The small molecule below binds the protein below.
Small molecule (SMILES): CC(=O)N[C@@H]1[C@@H](O)[C@H](O)[C@@H](CO)O[C@H]1O

Sequence of chain 1.C:
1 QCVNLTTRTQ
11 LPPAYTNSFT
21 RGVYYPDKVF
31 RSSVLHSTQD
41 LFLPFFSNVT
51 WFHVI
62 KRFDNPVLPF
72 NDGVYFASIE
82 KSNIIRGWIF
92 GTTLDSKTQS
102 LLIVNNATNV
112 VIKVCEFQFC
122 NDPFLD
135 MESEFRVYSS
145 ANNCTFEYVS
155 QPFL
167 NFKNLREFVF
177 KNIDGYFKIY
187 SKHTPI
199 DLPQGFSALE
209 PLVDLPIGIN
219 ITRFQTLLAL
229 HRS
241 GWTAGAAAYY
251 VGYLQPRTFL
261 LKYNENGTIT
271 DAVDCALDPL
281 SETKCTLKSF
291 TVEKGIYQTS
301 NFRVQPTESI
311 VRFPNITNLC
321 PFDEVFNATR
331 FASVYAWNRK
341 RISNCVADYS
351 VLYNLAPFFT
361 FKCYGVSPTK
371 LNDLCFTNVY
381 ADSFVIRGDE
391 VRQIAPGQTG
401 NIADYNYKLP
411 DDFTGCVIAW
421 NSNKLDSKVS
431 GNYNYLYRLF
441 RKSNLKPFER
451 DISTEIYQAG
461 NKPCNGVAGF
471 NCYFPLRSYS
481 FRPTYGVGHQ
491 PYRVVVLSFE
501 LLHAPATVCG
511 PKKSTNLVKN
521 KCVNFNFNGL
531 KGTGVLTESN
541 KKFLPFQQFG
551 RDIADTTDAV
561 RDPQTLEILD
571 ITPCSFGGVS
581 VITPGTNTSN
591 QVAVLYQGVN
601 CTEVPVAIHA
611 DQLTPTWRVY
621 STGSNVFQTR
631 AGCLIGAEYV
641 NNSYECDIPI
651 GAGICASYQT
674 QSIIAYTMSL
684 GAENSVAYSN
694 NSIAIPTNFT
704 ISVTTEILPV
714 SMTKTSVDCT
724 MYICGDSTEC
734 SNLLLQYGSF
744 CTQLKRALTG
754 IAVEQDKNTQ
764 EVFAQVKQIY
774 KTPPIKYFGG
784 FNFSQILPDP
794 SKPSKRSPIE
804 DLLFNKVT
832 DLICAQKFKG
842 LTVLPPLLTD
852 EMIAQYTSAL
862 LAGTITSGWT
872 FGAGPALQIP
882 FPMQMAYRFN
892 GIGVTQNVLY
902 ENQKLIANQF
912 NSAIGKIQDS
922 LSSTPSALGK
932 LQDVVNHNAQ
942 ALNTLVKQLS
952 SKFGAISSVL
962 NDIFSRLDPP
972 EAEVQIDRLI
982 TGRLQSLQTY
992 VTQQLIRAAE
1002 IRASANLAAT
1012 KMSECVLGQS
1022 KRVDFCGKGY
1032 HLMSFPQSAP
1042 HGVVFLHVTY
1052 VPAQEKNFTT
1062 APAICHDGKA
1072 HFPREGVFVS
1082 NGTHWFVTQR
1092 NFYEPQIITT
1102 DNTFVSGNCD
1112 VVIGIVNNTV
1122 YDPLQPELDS

Binding-site contacts:
Ligand atom C3 contacts residue ASN600 of chain 1.C at 3.8 Å.
Ligand atom N2 contacts residue ASN600 of chain 1.C at 2.9 Å (h-bond).
Ligand atom C8 contacts residue ASN600 of chain 1.C at 3.8 Å.
Ligand atom C4 contacts residue ASN600 of chain 1.C at 4.2 Å.
Ligand atom C1 contacts residue ASN600 of chain 1.C at 1.4 Å.
Ligand atom C7 contacts residue ASN600 of chain 1.C at 3.3 Å.
Ligand atom C5 contacts residue ASN600 of chain 1.C at 3.7 Å.
Ligand atom O7 contacts residue ASN600 of chain 1.C at 3.3 Å (h-bond).
Ligand atom O5 contacts residue ASN600 of chain 1.C at 2.4 Å (h-bond).
Ligand atom C2 contacts residue ASN600 of chain 1.C at 2.5 Å.